Binding-site contacts:
Ligand atom C19 contacts residue THR91 of chain 1.A at 3.7 Å.
Ligand atom C20 contacts residue LYS43 of chain 1.A at 3.8 Å.
Ligand atom S21 contacts residue ILE89 of chain 1.A at 3.8 Å.
Ligand atom C02 contacts residue MET94 of chain 1.A at 3.7 Å (hydrophobic).
Ligand atom C18 contacts residue THR91 of chain 1.A at 3.9 Å.
Ligand atom S21 contacts residue THR91 of chain 1.A at 3.8 Å.
Ligand atom N01 contacts residue ALA41 of chain 1.A at 3.5 Å.
Ligand atom N01 contacts residue THR91 of chain 1.A at 3.3 Å (h-bond).
Ligand atom N23 contacts residue LEU75 of chain 1.A at 3.9 Å.
Ligand atom S21 contacts residue LEU66 of chain 1.A at 3.8 Å.
Ligand atom C19 contacts residue LYS43 of chain 1.A at 3.7 Å.
Ligand atom C07 contacts residue MET94 of chain 1.A at 3.9 Å (hydrophobic).
Ligand atom N01 contacts residue GLU92 of chain 1.A at 3.0 Å (salt-bridge).
Ligand atom O03 contacts residue MET94 of chain 1.A at 2.8 Å (h-bond).
Ligand atom C19 contacts residue LEU75 of chain 1.A at 4.0 Å (hydrophobic).
Ligand atom N15 contacts residue VAL28 of chain 1.A at 3.8 Å.
Ligand atom C24 contacts residue LEU75 of chain 1.A at 3.5 Å (hydrophobic).
Ligand atom C04 contacts residue LEU149 of chain 1.A at 3.6 Å (hydrophobic).
Ligand atom C16 contacts residue VAL28 of chain 1.A at 3.7 Å (hydrophobic).
Ligand atom N06 contacts residue MET94 of chain 1.A at 3.7 Å.
Ligand atom C08 contacts residue GLY97 of chain 1.A at 3.9 Å.
Ligand atom C18 contacts residue ALA41 of chain 1.A at 3.9 Å (hydrophobic).
Ligand atom C18 contacts residue VAL28 of chain 1.A at 3.9 Å (hydrophobic).
Ligand atom O03 contacts residue ALA41 of chain 1.A at 3.6 Å.
Ligand atom S21 contacts residue LYS43 of chain 1.A at 3.9 Å.
Ligand atom O03 contacts residue TYR93 of chain 1.A at 3.6 Å.
Ligand atom N23 contacts residue ASP160 of chain 1.A at 3.5 Å (salt-bridge).
Ligand atom C20 contacts residue LEU75 of chain 1.A at 3.6 Å (hydrophobic).
Ligand atom N15 contacts residue LEU149 of chain 1.A at 3.9 Å.
Ligand atom C02 contacts residue ALA41 of chain 1.A at 3.6 Å (hydrophobic).
Ligand atom C05 contacts residue LEU149 of chain 1.A at 3.9 Å (hydrophobic).
Ligand atom C22 contacts residue LYS43 of chain 1.A at 4.0 Å.
Ligand atom N01 contacts residue MET94 of chain 1.A at 3.8 Å.
Ligand atom N01 contacts residue LEU75 of chain 1.A at 3.9 Å.
Ligand atom C10 contacts residue SER21 of chain 1.A at 3.8 Å.
Ligand atom N23 contacts residue ALA159 of chain 1.A at 3.8 Å.
Ligand atom C25 contacts residue LEU75 of chain 1.A at 3.8 Å (hydrophobic).
Ligand atom C22 contacts residue GLU62 of chain 1.A at 3.4 Å.
Ligand atom C20 contacts residue THR91 of chain 1.A at 3.9 Å.
Ligand atom C16 contacts residue LEU149 of chain 1.A at 3.6 Å (hydrophobic).

The small molecule below binds the protein below.
Small molecule (SMILES): NC(=O)c1c(-c2ccc3scnc3c2)nn2c1N[C@H]1C[C@H](C[C@@H]1O)C2

Sequence of chain 1.A:
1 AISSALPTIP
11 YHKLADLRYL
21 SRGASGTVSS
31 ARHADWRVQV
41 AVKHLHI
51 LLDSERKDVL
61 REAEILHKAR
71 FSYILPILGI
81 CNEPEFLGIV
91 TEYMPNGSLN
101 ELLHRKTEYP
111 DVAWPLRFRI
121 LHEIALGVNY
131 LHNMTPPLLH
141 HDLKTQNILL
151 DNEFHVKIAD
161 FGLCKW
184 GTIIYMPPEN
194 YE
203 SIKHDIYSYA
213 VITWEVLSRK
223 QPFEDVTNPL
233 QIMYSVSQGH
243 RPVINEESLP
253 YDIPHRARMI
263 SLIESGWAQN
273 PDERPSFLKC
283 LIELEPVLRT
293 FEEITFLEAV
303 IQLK